The small molecule below binds the protein below.
Small molecule (SMILES): CC[C@H](C)[C@H](NC(=O)[C@@H](NC(=O)[C@H](CC(C)C)NC(=O)[C@@H](N)CCCCN)C(C)C)C(=O)N[C@@H](CC(N)=O)C(=O)N[C@@H](CCCCN)C(=O)N[C@@H](CC(=O)O)C(=O)N[C@@H](CCSC)C(=O)N[C@@H](CCCN=C(N)N)C(=O)N[C@H](C(=O)N[C@@H](CC(=O)O)C(=O)N[C@@H](CC(C)C)C(=O)N[C@@H](Cc1ccccc1)C(=O)N[C@@H](CO)C(=O)N1CCC[C@H]1C(=O)N1CCC[C@H]1C(=O)N[C@H](C=O)CC(N)=O)[C@@H](C)O

Binding-site contacts:
Ligand atom CG2 contacts residue PHE1068 of chain 7.E at 3.6 Å (hydrophobic).
Ligand atom CB contacts residue THR1065 of chain 7.E at 3.6 Å.
Ligand atom CG contacts residue THR1065 of chain 7.E at 3.6 Å.
Ligand atom CZ contacts residue GLN1074 of chain 7.E at 3.4 Å.
Ligand atom NH1 contacts residue ASP1073 of chain 7.E at 3.4 Å (salt-bridge).
Ligand atom CD1 contacts residue PHE1068 of chain 7.E at 3.5 Å (hydrophobic).
Ligand atom CD1 contacts residue THR1065 of chain 7.E at 2.6 Å.
Ligand atom O contacts residue THR1065 of chain 7.E at 2.7 Å.
Ligand atom NE contacts residue GLN1074 of chain 7.E at 3.6 Å (h-bond).
Ligand atom C contacts residue THR1065 of chain 7.E at 2.9 Å.
Ligand atom CD contacts residue GLN1074 of chain 7.E at 2.8 Å.
Ligand atom CB contacts residue GLN1074 of chain 7.E at 3.3 Å.
Ligand atom NH2 contacts residue ASP1073 of chain 7.E at 3.0 Å (salt-bridge).
Ligand atom O contacts residue ARG1049 of chain 7.E at 3.0 Å.
Ligand atom CG1 contacts residue PHE1068 of chain 7.E at 3.6 Å (hydrophobic).
Ligand atom CD2 contacts residue ALA1075 of chain 7.E at 3.6 Å (hydrophobic).
Ligand atom CE2 contacts residue GLN1074 of chain 7.E at 3.2 Å.
Ligand atom CD1 contacts residue ILE1053 of chain 7.E at 3.6 Å (hydrophobic).
Ligand atom NH1 contacts residue ASN1069 of chain 7.E at 2.6 Å (h-bond).
Ligand atom CD1 contacts residue LEU1064 of chain 7.E at 3.4 Å (hydrophobic).
Ligand atom NH1 contacts residue GLN1074 of chain 7.E at 3.8 Å.
Ligand atom CD2 contacts residue GLN1074 of chain 7.E at 3.2 Å.
Ligand atom CD contacts residue ASN1069 of chain 7.E at 3.7 Å.
Ligand atom N contacts residue THR1065 of chain 7.E at 2.3 Å (h-bond).
Ligand atom CG contacts residue GLN1074 of chain 7.E at 3.5 Å.
Ligand atom O contacts residue ASN1069 of chain 7.E at 3.0 Å (h-bond).
Ligand atom CD1 contacts residue ARG1049 of chain 7.E at 3.0 Å.
Ligand atom N contacts residue ASN1069 of chain 7.E at 3.0 Å (h-bond).
Ligand atom CA contacts residue THR1065 of chain 7.E at 2.7 Å.
Ligand atom O contacts residue THR1065 of chain 7.E at 3.5 Å (h-bond).
Ligand atom CA contacts residue ASN1069 of chain 7.E at 3.4 Å.
Ligand atom OD1 contacts residue LYS431 of chain 7.HD at 2.6 Å (salt-bridge).
Ligand atom CG contacts residue LYS431 of chain 7.HD at 3.6 Å.
Ligand atom CG2 contacts residue ASN1069 of chain 7.E at 3.3 Å.
Ligand atom CZ contacts residue ASP1073 of chain 7.E at 3.6 Å.
Ligand atom NZ contacts residue ASP1073 of chain 7.E at 3.3 Å (salt-bridge).
Ligand atom C contacts residue THR1065 of chain 7.E at 3.7 Å.
Ligand atom C contacts residue ASN1069 of chain 7.E at 3.7 Å.
Ligand atom CB contacts residue GLN1074 of chain 7.E at 3.7 Å.
Ligand atom CA contacts residue THR1065 of chain 7.E at 3.4 Å.

Sequence of chain 7.HD:
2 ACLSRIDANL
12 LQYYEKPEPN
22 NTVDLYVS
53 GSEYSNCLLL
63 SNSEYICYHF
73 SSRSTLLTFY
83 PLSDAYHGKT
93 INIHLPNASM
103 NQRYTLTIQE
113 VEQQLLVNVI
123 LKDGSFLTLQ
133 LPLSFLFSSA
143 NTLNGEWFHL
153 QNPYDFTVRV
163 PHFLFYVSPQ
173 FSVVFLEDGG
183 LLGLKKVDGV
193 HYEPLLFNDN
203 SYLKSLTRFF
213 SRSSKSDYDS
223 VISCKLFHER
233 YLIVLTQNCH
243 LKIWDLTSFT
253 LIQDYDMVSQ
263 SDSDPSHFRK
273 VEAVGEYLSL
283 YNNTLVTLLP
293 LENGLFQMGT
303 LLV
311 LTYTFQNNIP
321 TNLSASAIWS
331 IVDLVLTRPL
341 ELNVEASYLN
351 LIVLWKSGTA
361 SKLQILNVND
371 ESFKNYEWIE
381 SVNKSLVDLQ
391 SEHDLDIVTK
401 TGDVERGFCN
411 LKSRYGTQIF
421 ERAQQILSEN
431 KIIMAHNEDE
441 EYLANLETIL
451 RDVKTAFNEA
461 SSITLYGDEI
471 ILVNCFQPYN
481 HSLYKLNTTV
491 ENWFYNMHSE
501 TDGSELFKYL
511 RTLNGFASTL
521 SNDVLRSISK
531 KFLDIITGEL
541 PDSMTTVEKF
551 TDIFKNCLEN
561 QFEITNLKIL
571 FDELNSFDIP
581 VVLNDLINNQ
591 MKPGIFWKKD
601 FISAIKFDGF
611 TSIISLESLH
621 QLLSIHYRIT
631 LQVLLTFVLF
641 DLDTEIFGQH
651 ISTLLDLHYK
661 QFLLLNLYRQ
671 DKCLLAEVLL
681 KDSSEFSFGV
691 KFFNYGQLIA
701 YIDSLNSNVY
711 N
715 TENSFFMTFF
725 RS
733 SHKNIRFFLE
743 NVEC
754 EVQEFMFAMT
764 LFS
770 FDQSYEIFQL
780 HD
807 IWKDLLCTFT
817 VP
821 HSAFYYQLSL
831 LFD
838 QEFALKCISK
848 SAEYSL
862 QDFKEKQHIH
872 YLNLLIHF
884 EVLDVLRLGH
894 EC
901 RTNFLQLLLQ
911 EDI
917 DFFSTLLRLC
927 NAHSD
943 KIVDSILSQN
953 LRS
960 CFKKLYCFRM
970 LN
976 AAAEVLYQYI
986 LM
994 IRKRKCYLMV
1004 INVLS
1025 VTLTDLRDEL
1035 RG

Sequence of chain 7.E:
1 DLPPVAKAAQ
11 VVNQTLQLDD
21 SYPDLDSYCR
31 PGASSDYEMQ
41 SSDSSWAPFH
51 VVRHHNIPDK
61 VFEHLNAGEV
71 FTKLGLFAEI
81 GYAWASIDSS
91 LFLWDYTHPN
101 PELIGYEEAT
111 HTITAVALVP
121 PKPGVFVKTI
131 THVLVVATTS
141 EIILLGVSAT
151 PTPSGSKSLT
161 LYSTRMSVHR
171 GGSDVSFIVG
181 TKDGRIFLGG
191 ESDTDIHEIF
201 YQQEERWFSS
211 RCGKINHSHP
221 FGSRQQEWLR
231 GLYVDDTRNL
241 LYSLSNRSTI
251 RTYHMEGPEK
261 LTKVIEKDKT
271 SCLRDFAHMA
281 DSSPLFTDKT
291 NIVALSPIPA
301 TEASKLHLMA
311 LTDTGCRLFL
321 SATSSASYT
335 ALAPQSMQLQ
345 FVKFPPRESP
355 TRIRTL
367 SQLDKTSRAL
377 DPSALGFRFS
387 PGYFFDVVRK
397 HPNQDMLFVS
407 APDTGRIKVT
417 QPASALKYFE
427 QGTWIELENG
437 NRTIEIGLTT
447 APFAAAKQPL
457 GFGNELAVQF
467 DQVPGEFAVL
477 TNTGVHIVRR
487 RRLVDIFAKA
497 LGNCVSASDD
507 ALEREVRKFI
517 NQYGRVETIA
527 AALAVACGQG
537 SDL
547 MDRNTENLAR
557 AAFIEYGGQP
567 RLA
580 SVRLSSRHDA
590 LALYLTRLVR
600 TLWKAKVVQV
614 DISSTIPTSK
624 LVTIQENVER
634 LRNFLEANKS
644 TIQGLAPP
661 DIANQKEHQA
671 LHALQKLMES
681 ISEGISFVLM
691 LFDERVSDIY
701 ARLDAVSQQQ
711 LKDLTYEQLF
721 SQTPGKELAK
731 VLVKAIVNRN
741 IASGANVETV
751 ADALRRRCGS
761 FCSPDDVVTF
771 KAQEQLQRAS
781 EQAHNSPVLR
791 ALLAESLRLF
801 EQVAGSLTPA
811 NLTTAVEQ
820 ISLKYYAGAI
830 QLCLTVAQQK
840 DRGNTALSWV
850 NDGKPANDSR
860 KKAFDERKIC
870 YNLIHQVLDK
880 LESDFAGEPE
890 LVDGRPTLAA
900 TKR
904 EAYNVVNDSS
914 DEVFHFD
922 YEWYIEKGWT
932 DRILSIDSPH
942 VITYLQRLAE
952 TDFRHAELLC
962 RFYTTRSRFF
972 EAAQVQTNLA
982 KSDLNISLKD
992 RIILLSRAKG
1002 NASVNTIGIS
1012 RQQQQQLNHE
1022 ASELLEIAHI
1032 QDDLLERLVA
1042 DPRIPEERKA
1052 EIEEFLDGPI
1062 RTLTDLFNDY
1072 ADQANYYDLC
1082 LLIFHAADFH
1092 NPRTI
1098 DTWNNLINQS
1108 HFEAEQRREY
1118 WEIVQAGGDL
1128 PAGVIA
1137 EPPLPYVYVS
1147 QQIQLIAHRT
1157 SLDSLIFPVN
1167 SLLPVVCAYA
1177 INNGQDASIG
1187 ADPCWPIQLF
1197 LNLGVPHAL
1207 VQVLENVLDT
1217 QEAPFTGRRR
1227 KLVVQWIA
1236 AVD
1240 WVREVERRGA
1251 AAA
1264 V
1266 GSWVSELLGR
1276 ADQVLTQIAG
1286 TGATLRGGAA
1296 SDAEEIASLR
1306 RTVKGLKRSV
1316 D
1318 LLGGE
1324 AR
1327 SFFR